Sequence of chain 1.A:
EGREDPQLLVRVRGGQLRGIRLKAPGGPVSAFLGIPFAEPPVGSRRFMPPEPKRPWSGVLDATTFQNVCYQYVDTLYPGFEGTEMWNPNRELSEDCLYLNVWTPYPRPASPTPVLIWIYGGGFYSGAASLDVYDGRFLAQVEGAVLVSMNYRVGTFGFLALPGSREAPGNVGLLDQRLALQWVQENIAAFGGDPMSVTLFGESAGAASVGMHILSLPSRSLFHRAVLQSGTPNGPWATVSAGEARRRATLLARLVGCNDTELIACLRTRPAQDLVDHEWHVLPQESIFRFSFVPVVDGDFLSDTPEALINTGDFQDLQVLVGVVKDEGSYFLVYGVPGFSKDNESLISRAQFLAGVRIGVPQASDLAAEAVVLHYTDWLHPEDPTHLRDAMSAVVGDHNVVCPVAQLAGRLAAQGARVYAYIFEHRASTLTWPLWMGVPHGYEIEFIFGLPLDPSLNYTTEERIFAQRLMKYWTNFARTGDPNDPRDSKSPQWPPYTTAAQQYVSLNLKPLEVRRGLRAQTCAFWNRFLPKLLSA

Binding-site contacts:
Ligand atom C8 contacts residue SER462 of chain 1.A at 3.5 Å.
Ligand atom C2 contacts residue ASN464 of chain 1.A at 2.4 Å.
Ligand atom N2 contacts residue ASN464 of chain 1.A at 2.9 Å (h-bond).
Ligand atom C3 contacts residue ASN464 of chain 1.A at 3.8 Å.
Ligand atom C4 contacts residue ASN464 of chain 1.A at 4.2 Å.
Ligand atom C7 contacts residue ASN464 of chain 1.A at 3.3 Å.
Ligand atom C8 contacts residue LEU463 of chain 1.A at 4.4 Å (hydrophobic).
Ligand atom O7 contacts residue ASN464 of chain 1.A at 3.3 Å (h-bond).
Ligand atom C5 contacts residue ASN464 of chain 1.A at 3.6 Å.
Ligand atom N2 contacts residue SER462 of chain 1.A at 3.9 Å.
Ligand atom C1 contacts residue ASN464 of chain 1.A at 1.4 Å.
Ligand atom O5 contacts residue ASN464 of chain 1.A at 2.4 Å (h-bond).
Ligand atom C7 contacts residue SER462 of chain 1.A at 4.1 Å.

This protein binds this small molecule.
Small molecule (SMILES): CC(=O)N[C@@H]1[C@@H](O)[C@H](O)[C@@H](CO)O[C@H]1O